Sequence of chain 1.A:
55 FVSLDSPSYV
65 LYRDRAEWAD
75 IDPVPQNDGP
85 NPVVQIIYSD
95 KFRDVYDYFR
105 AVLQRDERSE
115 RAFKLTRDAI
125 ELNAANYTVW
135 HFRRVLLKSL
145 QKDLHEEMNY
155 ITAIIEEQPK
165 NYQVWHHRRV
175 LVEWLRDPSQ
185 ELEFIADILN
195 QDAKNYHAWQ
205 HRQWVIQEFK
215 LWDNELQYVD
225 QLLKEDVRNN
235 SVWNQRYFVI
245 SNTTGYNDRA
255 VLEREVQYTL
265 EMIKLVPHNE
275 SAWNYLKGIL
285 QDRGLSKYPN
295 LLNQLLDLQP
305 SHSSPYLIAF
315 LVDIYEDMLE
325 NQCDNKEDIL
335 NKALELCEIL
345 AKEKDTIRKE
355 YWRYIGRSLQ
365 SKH

A protein and the small-molecule ligand that binds it are described below.
Small molecule (SMILES): OC[C@H]1O[C@@](CO)(O[C@H]2O[C@H](CO)[C@@H](O)[C@H](O)[C@H]2O)[C@@H](O)[C@@H]1O

Sequence of chain 1.B:
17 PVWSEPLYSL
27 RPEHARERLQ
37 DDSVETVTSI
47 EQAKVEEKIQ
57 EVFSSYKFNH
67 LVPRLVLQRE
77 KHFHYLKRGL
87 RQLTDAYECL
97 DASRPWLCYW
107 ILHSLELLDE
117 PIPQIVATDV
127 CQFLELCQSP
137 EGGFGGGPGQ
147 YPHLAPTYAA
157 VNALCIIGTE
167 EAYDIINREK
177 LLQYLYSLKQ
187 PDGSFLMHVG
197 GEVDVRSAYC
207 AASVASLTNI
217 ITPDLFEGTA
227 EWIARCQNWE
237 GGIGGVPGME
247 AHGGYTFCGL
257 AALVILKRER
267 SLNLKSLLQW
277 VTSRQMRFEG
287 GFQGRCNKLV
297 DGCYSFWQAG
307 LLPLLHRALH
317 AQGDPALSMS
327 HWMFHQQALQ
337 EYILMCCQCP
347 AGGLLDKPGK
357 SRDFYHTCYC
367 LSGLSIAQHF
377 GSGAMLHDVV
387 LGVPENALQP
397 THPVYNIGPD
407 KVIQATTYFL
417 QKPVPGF

Binding-site contacts:
Ligand atom O6 contacts residue GLN233 of chain 1.B at 4.0 Å.
Ligand atom O6 contacts residue GLY237 of chain 1.B at 3.4 Å.
Ligand atom O6 contacts residue SER272 of chain 1.B at 2.9 Å (h-bond).
Ligand atom C6 contacts residue GLN285 of chain 1.A at 3.5 Å.
Ligand atom C4 contacts residue TYR241 of chain 1.A at 3.4 Å (hydrophobic).
Ligand atom C5 contacts residue ASN269 of chain 1.B at 3.8 Å.
Ligand atom O4 contacts residue TYR241 of chain 1.A at 3.0 Å (h-bond).
Ligand atom C2 contacts residue GLN233 of chain 1.B at 4.0 Å.
Ligand atom C2 contacts residue GLN233 of chain 1.B at 3.0 Å.
Ligand atom O4 contacts residue ASN269 of chain 1.B at 3.0 Å (h-bond).
Ligand atom C4 contacts residue ASN269 of chain 1.B at 4.0 Å.
Ligand atom C4 contacts residue ASP286 of chain 1.A at 3.7 Å.
Ligand atom O6 contacts residue ASP286 of chain 1.A at 2.9 Å (salt-bridge).
Ligand atom O6 contacts residue GLY282 of chain 1.A at 3.8 Å.
Ligand atom C5 contacts residue SER272 of chain 1.B at 4.0 Å.
Ligand atom C2 contacts residue ASN234 of chain 1.B at 4.0 Å.
Ligand atom O6 contacts residue TRP235 of chain 1.B at 3.9 Å.
Ligand atom C6 contacts residue TRP235 of chain 1.B at 3.9 Å (hydrophobic).
Ligand atom O6 contacts residue GLN285 of chain 1.A at 3.0 Å (h-bond).
Ligand atom C1 contacts residue GLN233 of chain 1.B at 3.5 Å.
Ligand atom O5 contacts residue GLN233 of chain 1.B at 3.4 Å (h-bond).
Ligand atom C6 contacts residue ASP286 of chain 1.A at 3.3 Å.
Ligand atom O2 contacts residue ARG231 of chain 1.B at 3.5 Å (salt-bridge).
Ligand atom C1 contacts residue ALA230 of chain 1.B at 3.5 Å (hydrophobic).
Ligand atom O6 contacts residue ASN234 of chain 1.B at 2.9 Å (h-bond).
Ligand atom O2 contacts residue GLN233 of chain 1.B at 2.7 Å (h-bond).
Ligand atom C5 contacts residue TYR241 of chain 1.A at 3.8 Å (hydrophobic).
Ligand atom C5 contacts residue GLN233 of chain 1.B at 4.0 Å.
Ligand atom C1 contacts residue GLN233 of chain 1.B at 3.2 Å.
Ligand atom O5 contacts residue TRP235 of chain 1.B at 3.5 Å (h-bond).
Ligand atom C6 contacts residue ASN234 of chain 1.B at 3.4 Å.
Ligand atom C1 contacts residue ASN234 of chain 1.B at 3.8 Å.
Ligand atom O5 contacts residue ASN234 of chain 1.B at 3.5 Å.
Ligand atom O1 contacts residue GLN233 of chain 1.B at 2.5 Å (h-bond).
Ligand atom C6 contacts residue SER272 of chain 1.B at 3.8 Å.
Ligand atom O6 contacts residue GLN285 of chain 1.A at 4.0 Å.
Ligand atom C6 contacts residue TYR241 of chain 1.A at 3.1 Å (hydrophobic).
Ligand atom O4 contacts residue ASP286 of chain 1.A at 3.5 Å (salt-bridge).
Ligand atom C5 contacts residue ASP286 of chain 1.A at 3.9 Å.
Ligand atom O1 contacts residue ALA230 of chain 1.B at 3.7 Å.